Binding-site contacts:
Ligand atom O7 contacts residue LYS208 of chain 1.B at 3.0 Å (salt-bridge).
Ligand atom O8 contacts residue ASN307 of chain 1.B at 3.5 Å.
Ligand atom O contacts residue HIS297 of chain 1.B at 3.2 Å (h-bond).
Ligand atom C5 contacts residue TRP237 of chain 1.B at 4.5 Å (hydrophobic).
Ligand atom OXT contacts residue TRP237 of chain 1.B at 3.8 Å.
Ligand atom C6 contacts residue LYS208 of chain 1.B at 3.1 Å.
Ligand atom O contacts residue GLU219 of chain 1.B at 4.2 Å.
Ligand atom C5 contacts residue LYS208 of chain 1.B at 4.5 Å.
Ligand atom O contacts residue THR214 of chain 1.B at 4.1 Å.
Ligand atom C5 contacts residue ASN227 of chain 1.B at 3.0 Å.
Ligand atom O8 contacts residue LYS208 of chain 1.B at 2.5 Å (salt-bridge).
Ligand atom O7 contacts residue VAL299 of chain 1.B at 4.0 Å.
Ligand atom C contacts residue TRP237 of chain 1.B at 4.0 Å (hydrophobic).
Ligand atom O7 contacts residue THR214 of chain 1.B at 2.7 Å (h-bond).
Ligand atom O contacts residue HIS217 of chain 1.B at 3.1 Å.
Ligand atom C contacts residue HIS297 of chain 1.B at 4.2 Å.
Ligand atom C contacts residue HIS217 of chain 1.B at 4.2 Å.
Ligand atom C contacts residue THR214 of chain 1.B at 4.4 Å.
Ligand atom C4 contacts residue MN1 of chain 1.N at 4.3 Å.
Ligand atom C5 contacts residue VAL299 of chain 1.B at 4.4 Å (hydrophobic).
Ligand atom C5 contacts residue THR214 of chain 1.B at 3.9 Å.
Ligand atom C4 contacts residue TRP237 of chain 1.B at 4.4 Å (hydrophobic).
Ligand atom O contacts residue MN1 of chain 1.N at 2.0 Å.
Ligand atom OXT contacts residue MN1 of chain 1.N at 3.3 Å.
Ligand atom OXT contacts residue EDO1 of chain 1.W at 4.2 Å.
Ligand atom OXT contacts residue ALA309 of chain 1.B at 4.2 Å.
Ligand atom C4 contacts residue VAL299 of chain 1.B at 3.9 Å (hydrophobic).
Ligand atom C contacts residue MN1 of chain 1.N at 3.0 Å.
Ligand atom C6 contacts residue TYR206 of chain 1.B at 4.4 Å (hydrophobic).
Ligand atom O8 contacts residue TYR206 of chain 1.B at 4.0 Å.
Ligand atom C contacts residue VAL299 of chain 1.B at 4.4 Å (hydrophobic).
Ligand atom C4 contacts residue THR214 of chain 1.B at 3.7 Å.
Ligand atom C6 contacts residue VAL299 of chain 1.B at 4.4 Å (hydrophobic).
Ligand atom C contacts residue ASN227 of chain 1.B at 3.9 Å.
Ligand atom C4 contacts residue ASN227 of chain 1.B at 3.9 Å.
Ligand atom OXT contacts residue ASN227 of chain 1.B at 3.1 Å (h-bond).
Ligand atom C6 contacts residue ASN227 of chain 1.B at 3.7 Å.
Ligand atom O8 contacts residue ASN227 of chain 1.B at 3.4 Å (h-bond).
Ligand atom C6 contacts residue THR214 of chain 1.B at 3.6 Å.
Ligand atom O7 contacts residue PHE155 of chain 1.B at 4.0 Å.

Sequence of chain 1.B:
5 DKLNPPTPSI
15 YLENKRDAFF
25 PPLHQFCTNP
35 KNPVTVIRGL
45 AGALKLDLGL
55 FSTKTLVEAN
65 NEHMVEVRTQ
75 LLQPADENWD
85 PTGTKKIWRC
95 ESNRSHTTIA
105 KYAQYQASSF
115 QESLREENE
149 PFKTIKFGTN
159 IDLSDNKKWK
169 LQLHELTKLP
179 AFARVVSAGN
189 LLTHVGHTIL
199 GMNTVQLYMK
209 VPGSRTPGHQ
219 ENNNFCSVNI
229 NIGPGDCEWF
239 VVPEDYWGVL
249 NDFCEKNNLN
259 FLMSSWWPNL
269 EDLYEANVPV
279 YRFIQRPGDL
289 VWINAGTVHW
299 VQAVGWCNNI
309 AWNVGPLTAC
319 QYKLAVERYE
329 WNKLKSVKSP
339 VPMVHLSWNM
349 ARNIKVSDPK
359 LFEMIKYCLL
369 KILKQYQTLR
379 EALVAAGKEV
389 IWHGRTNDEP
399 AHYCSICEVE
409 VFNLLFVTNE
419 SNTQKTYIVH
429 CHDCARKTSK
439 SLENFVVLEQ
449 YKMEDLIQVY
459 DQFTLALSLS

The protein below binds the small molecule below.
Small molecule (SMILES): O=C(O)/C=C/C(=O)O